The small molecule below binds the protein below.
Small molecule (SMILES): Nc1nc(-c2cccc(Cl)c2)c(-c2ccc3ncccc3n2)s1

Sequence of chain 1.A:
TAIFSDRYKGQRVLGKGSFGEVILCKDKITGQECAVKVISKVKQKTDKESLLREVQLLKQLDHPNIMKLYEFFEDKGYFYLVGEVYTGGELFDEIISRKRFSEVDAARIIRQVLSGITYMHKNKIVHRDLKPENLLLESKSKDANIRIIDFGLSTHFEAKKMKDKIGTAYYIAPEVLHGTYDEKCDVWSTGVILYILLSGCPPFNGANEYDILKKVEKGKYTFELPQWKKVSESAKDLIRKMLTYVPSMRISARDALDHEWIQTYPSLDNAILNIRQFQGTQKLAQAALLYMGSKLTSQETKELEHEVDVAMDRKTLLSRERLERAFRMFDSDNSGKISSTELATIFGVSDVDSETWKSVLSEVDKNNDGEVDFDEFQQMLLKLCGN

Binding-site contacts:
Ligand atom C16 contacts residue MET130 of chain 1.A at 3.6 Å (hydrophobic).
Ligand atom C3 contacts residue LEU75 of chain 1.A at 3.7 Å (hydrophobic).
Ligand atom N2 contacts residue ILE212 of chain 1.A at 3.5 Å.
Ligand atom N contacts residue TYR149 of chain 1.A at 3.1 Å (h-bond).
Ligand atom CL contacts residue ASP213 of chain 1.A at 3.8 Å.
Ligand atom C7 contacts residue GLY78 of chain 1.A at 3.4 Å.
Ligand atom C contacts residue LEU199 of chain 1.A at 3.5 Å (hydrophobic).
Ligand atom C14 contacts residue MET130 of chain 1.A at 3.7 Å (hydrophobic).
Ligand atom N3 contacts residue GLY78 of chain 1.A at 3.1 Å.
Ligand atom N3 contacts residue ASP213 of chain 1.A at 3.0 Å (salt-bridge).
Ligand atom C8 contacts residue ILE212 of chain 1.A at 3.5 Å (hydrophobic).
Ligand atom N3 contacts residue ASN197 of chain 1.A at 3.8 Å.
Ligand atom CL contacts residue LEU144 of chain 1.A at 3.5 Å.
Ligand atom C15 contacts residue GLU147 of chain 1.A at 3.6 Å.
Ligand atom C13 contacts residue ALA96 of chain 1.A at 3.2 Å (hydrophobic).
Ligand atom C13 contacts residue LYS98 of chain 1.A at 3.8 Å.
Ligand atom C14 contacts residue LYS98 of chain 1.A at 3.9 Å.
Ligand atom C4 contacts residue TYR149 of chain 1.A at 2.9 Å (hydrophobic).
Ligand atom C1 contacts residue LEU199 of chain 1.A at 3.6 Å (hydrophobic).
Ligand atom C13 contacts residue MET130 of chain 1.A at 3.4 Å (hydrophobic).
Ligand atom N1 contacts residue LEU199 of chain 1.A at 3.8 Å.
Ligand atom C6 contacts residue VAL83 of chain 1.A at 3.5 Å (hydrophobic).
Ligand atom C12 contacts residue MET130 of chain 1.A at 3.5 Å (hydrophobic).
Ligand atom C15 contacts residue MET130 of chain 1.A at 3.9 Å (hydrophobic).
Ligand atom C10 contacts residue ILE212 of chain 1.A at 3.8 Å (hydrophobic).
Ligand atom C10 contacts residue ASP213 of chain 1.A at 3.5 Å.
Ligand atom C7 contacts residue ILE212 of chain 1.A at 3.6 Å (hydrophobic).
Ligand atom C3 contacts residue TYR149 of chain 1.A at 3.7 Å (hydrophobic).
Ligand atom C12 contacts residue LEU144 of chain 1.A at 3.5 Å (hydrophobic).
Ligand atom C8 contacts residue VAL83 of chain 1.A at 3.6 Å (hydrophobic).
Ligand atom C7 contacts residue ASP213 of chain 1.A at 3.7 Å.
Ligand atom C6 contacts residue ILE212 of chain 1.A at 3.7 Å (hydrophobic).
Ligand atom N contacts residue VAL148 of chain 1.A at 3.9 Å.
Ligand atom N1 contacts residue VAL83 of chain 1.A at 3.6 Å.
Ligand atom C4 contacts residue LEU75 of chain 1.A at 3.7 Å (hydrophobic).
Ligand atom N2 contacts residue ASP213 of chain 1.A at 3.6 Å.
Ligand atom C13 contacts residue LEU144 of chain 1.A at 3.7 Å (hydrophobic).
Ligand atom C15 contacts residue LEU199 of chain 1.A at 3.7 Å (hydrophobic).
Ligand atom C15 contacts residue ALA96 of chain 1.A at 3.8 Å (hydrophobic).
Ligand atom N3 contacts residue SER79 of chain 1.A at 3.0 Å (h-bond).